Binding-site contacts:
Ligand atom OAI contacts residue THR195 of chain 1.A at 2.9 Å (h-bond).
Ligand atom CAA contacts residue THR196 of chain 1.A at 3.2 Å.
Ligand atom CAS contacts residue GLY128 of chain 1.A at 4.0 Å.
Ligand atom CAD contacts residue VAL118 of chain 1.A at 3.7 Å (hydrophobic).
Ligand atom CAC contacts residue LEU194 of chain 1.A at 3.8 Å (hydrophobic).
Ligand atom SAG contacts residue HIS91 of chain 1.A at 3.8 Å.
Ligand atom SAG contacts residue HIS116 of chain 1.A at 3.8 Å.
Ligand atom NAJ contacts residue HIS116 of chain 1.A at 3.6 Å (h-bond).
Ligand atom SAG contacts residue THR195 of chain 1.A at 3.7 Å.
Ligand atom CAT contacts residue VAL127 of chain 1.A at 3.7 Å (hydrophobic).
Ligand atom NAJ contacts residue HIS93 of chain 1.A at 3.4 Å (h-bond).
Ligand atom OAH contacts residue VAL139 of chain 1.A at 3.7 Å.
Ligand atom FAX contacts residue GLY128 of chain 1.A at 3.2 Å.
Ligand atom OAI contacts residue TRP205 of chain 1.A at 3.3 Å.
Ligand atom CAE contacts residue GLN89 of chain 1.A at 3.7 Å.
Ligand atom NAJ contacts residue HIS91 of chain 1.A at 3.5 Å (h-bond).
Ligand atom CAB contacts residue THR196 of chain 1.A at 3.1 Å.
Ligand atom CAB contacts residue THR195 of chain 1.A at 4.0 Å.
Ligand atom CAB contacts residue LEU194 of chain 1.A at 3.6 Å (hydrophobic).
Ligand atom OAH contacts residue VAL118 of chain 1.A at 3.7 Å.
Ligand atom FAW contacts residue VAL131 of chain 1.A at 3.7 Å.
Ligand atom CAR contacts residue VAL131 of chain 1.A at 4.0 Å (hydrophobic).
Ligand atom OAI contacts residue SER193 of chain 1.A at 3.9 Å.
Ligand atom CAU contacts residue VAL127 of chain 1.A at 3.5 Å (hydrophobic).
Ligand atom CAD contacts residue LEU194 of chain 1.A at 3.7 Å (hydrophobic).
Ligand atom NAK contacts residue LEU194 of chain 1.A at 3.9 Å.
Ligand atom CAD contacts residue HIS91 of chain 1.A at 3.9 Å.
Ligand atom CAT contacts residue GLY128 of chain 1.A at 3.9 Å.
Ligand atom OAH contacts residue ZN1 of chain 1.B at 2.9 Å.
Ligand atom NAJ contacts residue THR195 of chain 1.A at 2.5 Å (h-bond).
Ligand atom OAH contacts residue HIS91 of chain 1.A at 3.1 Å.
Ligand atom OAI contacts residue LEU194 of chain 1.A at 3.3 Å.
Ligand atom NAJ contacts residue ZN1 of chain 1.B at 2.2 Å.
Ligand atom OAH contacts residue HIS116 of chain 1.A at 3.1 Å (h-bond).
Ligand atom SAG contacts residue ZN1 of chain 1.B at 3.0 Å.
Ligand atom FAX contacts residue VAL127 of chain 1.A at 3.6 Å.
Ligand atom CAE contacts residue LEU194 of chain 1.A at 3.6 Å (hydrophobic).
Ligand atom CAL contacts residue LEU194 of chain 1.A at 4.0 Å (hydrophobic).
Ligand atom CAF contacts residue LEU194 of chain 1.A at 3.5 Å (hydrophobic).
Ligand atom CAA contacts residue LEU194 of chain 1.A at 3.6 Å (hydrophobic).

Sequence of chain 1.A:
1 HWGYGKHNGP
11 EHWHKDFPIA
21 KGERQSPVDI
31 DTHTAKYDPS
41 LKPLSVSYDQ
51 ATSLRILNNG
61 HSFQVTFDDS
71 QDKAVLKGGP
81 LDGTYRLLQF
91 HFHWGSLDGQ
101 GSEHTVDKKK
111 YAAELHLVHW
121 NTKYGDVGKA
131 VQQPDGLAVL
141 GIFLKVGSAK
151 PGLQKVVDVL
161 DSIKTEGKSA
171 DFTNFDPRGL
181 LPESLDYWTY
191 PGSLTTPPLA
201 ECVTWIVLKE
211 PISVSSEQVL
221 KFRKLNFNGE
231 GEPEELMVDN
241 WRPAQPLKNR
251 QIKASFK

The small molecule below binds the protein below.
Small molecule (SMILES): NS(=O)(=O)c1ccc(-n2ccn(-c3ccc(F)cc3F)c2=O)cc1